Binding-site contacts:
Ligand atom C35 contacts residue LYS43 of chain 1.B at 3.7 Å.
Ligand atom N7 contacts residue LEU117 of chain 1.B at 3.4 Å (h-bond).
Ligand atom CL3 contacts residue GLN48 of chain 1.B at 3.7 Å.
Ligand atom C1 contacts residue ILE41 of chain 1.B at 3.5 Å (hydrophobic).
Ligand atom C29 contacts residue ASP183 of chain 1.B at 3.7 Å.
Ligand atom C35 contacts residue GLY47 of chain 1.B at 3.6 Å.
Ligand atom CL3 contacts residue PHE46 of chain 1.B at 3.7 Å.
Ligand atom N9 contacts residue MET116 of chain 1.B at 3.5 Å (h-bond).
Ligand atom O25 contacts residue ASP183 of chain 1.B at 3.7 Å.
Ligand atom CL2 contacts residue PHE114 of chain 1.B at 3.7 Å.
Ligand atom C28 contacts residue ASN168 of chain 1.B at 3.5 Å.
Ligand atom N16 contacts residue LEU170 of chain 1.B at 3.8 Å.
Ligand atom O11 contacts residue LEU170 of chain 1.B at 3.7 Å.
Ligand atom N30 contacts residue GLU167 of chain 1.B at 3.7 Å.
Ligand atom C13 contacts residue ILE41 of chain 1.B at 3.3 Å (hydrophobic).
Ligand atom C8 contacts residue SER118 of chain 1.B at 3.7 Å.
Ligand atom C8 contacts residue LEU117 of chain 1.B at 3.4 Å (hydrophobic).
Ligand atom N30 contacts residue ASN168 of chain 1.B at 2.9 Å (h-bond).
Ligand atom CL3 contacts residue GLY47 of chain 1.B at 3.3 Å.
Ligand atom N9 contacts residue SER118 of chain 1.B at 3.5 Å (h-bond).
Ligand atom C21 contacts residue PHE114 of chain 1.B at 3.5 Å (hydrophobic).
Ligand atom C10 contacts residue LEU117 of chain 1.B at 3.4 Å (hydrophobic).
Ligand atom C20 contacts residue VAL182 of chain 1.B at 3.6 Å (hydrophobic).
Ligand atom O11 contacts residue LEU117 of chain 1.B at 2.9 Å (h-bond).
Ligand atom C10 contacts residue LEU170 of chain 1.B at 3.7 Å (hydrophobic).
Ligand atom O5 contacts residue 1PE1 of chain 1.K at 3.4 Å.
Ligand atom CL3 contacts residue LYS64 of chain 1.B at 3.5 Å.
Ligand atom C32 contacts residue LYS64 of chain 1.B at 3.7 Å.
Ligand atom C6 contacts residue TYR119 of chain 1.B at 3.6 Å (hydrophobic).
Ligand atom CL2 contacts residue GLU115 of chain 1.B at 3.1 Å.
Ligand atom C35 contacts residue GLY44 of chain 1.B at 3.5 Å.
Ligand atom C36 contacts residue GLY42 of chain 1.B at 3.8 Å.
Ligand atom C4 contacts residue 1PE1 of chain 1.K at 3.6 Å.
Ligand atom O11 contacts residue MET116 of chain 1.B at 3.7 Å.
Ligand atom N9 contacts residue LEU117 of chain 1.B at 2.5 Å (h-bond).
Ligand atom O25 contacts residue LYS64 of chain 1.B at 2.8 Å (salt-bridge).
Ligand atom C36 contacts residue VAL49 of chain 1.B at 3.7 Å (hydrophobic).
Ligand atom C36 contacts residue LYS43 of chain 1.B at 3.6 Å.
Ligand atom C10 contacts residue MET116 of chain 1.B at 3.8 Å (hydrophobic).
Ligand atom C2 contacts residue ILE41 of chain 1.B at 3.3 Å (hydrophobic).

This protein binds this small molecule.
Small molecule (SMILES): COc1ncc2cc(C(=O)Nc3cc(C(=O)N[C@H](CCN)c4cccc(Cl)c4)ccc3Cl)c(=O)[nH]c2n1

Sequence of chain 1.B:
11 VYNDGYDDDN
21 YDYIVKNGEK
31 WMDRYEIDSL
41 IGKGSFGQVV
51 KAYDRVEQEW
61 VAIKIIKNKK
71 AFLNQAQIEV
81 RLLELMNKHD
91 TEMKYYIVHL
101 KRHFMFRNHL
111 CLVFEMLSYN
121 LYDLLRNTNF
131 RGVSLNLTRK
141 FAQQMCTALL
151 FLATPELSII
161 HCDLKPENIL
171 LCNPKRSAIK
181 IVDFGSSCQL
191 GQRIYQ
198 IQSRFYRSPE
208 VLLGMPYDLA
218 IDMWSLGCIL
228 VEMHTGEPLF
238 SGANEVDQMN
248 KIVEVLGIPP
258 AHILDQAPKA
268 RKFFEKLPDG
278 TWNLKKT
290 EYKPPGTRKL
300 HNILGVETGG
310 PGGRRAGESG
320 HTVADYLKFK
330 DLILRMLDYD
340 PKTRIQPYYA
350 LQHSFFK